Sequence of chain 1.C:
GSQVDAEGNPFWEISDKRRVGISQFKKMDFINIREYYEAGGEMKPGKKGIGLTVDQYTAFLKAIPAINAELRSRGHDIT

Sequence of chain 1.D:
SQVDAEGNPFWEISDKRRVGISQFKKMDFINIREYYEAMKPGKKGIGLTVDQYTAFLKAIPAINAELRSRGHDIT

A protein and the small-molecule ligand that binds it are described below.
Small molecule (SMILES): Cc1cn([C@H]2C[C@H](O[P](=O)(O)OC[C@H]3O[C@@H](n4cc(C)c(=O)[nH]c4=O)C[C@@H]3O[P](=O)(O)OC[C@H]3O[C@@H](n4cc(C)c(=O)[nH]c4=O)C[C@@H]3O[P](=O)(O)OC[C@H]3O[C@@H](n4cc(C)c(=O)[nH]c4=O)C[C@@H]3O)[C@@H](CO[P](=O)(O)O[C@H]3C[C@H](n4cc(C)c(=O)[nH]c4=O)O[C@@H]3CO[P](=O)(O)O[C@H]3C[C@H](n4cc(C)c(=O)[nH]c4=O)O[C@@H]3CO[P](=O)(O)O[C@H]3C[C@H](n4cc(C)c(=O)[nH]c4=O)O[C@@H]3COP(=O)=O)O2)c(=O)[nH]c1=O

Binding-site contacts:
Ligand atom O2 contacts residue ARG34 of chain 1.C at 3.7 Å.
Ligand atom C3' contacts residue ARG18 of chain 1.D at 3.7 Å.
Ligand atom O4' contacts residue PRO45 of chain 1.C at 3.4 Å.
Ligand atom C2 contacts residue PHE25 of chain 1.C at 3.8 Å (hydrophobic).
Ligand atom OP1 contacts residue LYS48 of chain 1.D at 3.5 Å (salt-bridge).
Ligand atom C4' contacts residue ARG34 of chain 1.C at 3.7 Å.
Ligand atom O4' contacts residue ARG34 of chain 1.C at 3.7 Å.
Ligand atom N3 contacts residue SER23 of chain 1.C at 3.7 Å.
Ligand atom C4' contacts residue ARG18 of chain 1.D at 3.5 Å.
Ligand atom C7 contacts residue TYR37 of chain 1.C at 3.8 Å (hydrophobic).
Ligand atom C4 contacts residue PHE25 of chain 1.C at 3.2 Å (hydrophobic).
Ligand atom O4 contacts residue SER23 of chain 1.C at 3.6 Å.
Ligand atom C5' contacts residue GLY51 of chain 1.C at 3.8 Å.
Ligand atom O2 contacts residue GLY46 of chain 1.C at 3.3 Å.
Ligand atom C5 contacts residue PHE25 of chain 1.C at 3.3 Å (hydrophobic).
Ligand atom N3 contacts residue PHE25 of chain 1.C at 3.3 Å.
Ligand atom O2 contacts residue LYS47 of chain 1.C at 3.3 Å (salt-bridge).
Ligand atom O4' contacts residue ASN32 of chain 1.C at 3.5 Å (h-bond).
Ligand atom C2 contacts residue TYR37 of chain 1.C at 3.5 Å (hydrophobic).
Ligand atom O3' contacts residue GLN56 of chain 1.C at 3.3 Å (h-bond).
Ligand atom O3' contacts residue ARG34 of chain 1.C at 3.5 Å (salt-bridge).
Ligand atom C5' contacts residue ARG34 of chain 1.C at 3.6 Å.
Ligand atom C2 contacts residue SER23 of chain 1.C at 3.8 Å.
Ligand atom C1' contacts residue LYS47 of chain 1.C at 3.6 Å.
Ligand atom N3 contacts residue TYR37 of chain 1.C at 3.5 Å.
Ligand atom C2' contacts residue PRO45 of chain 1.C at 3.8 Å (hydrophobic).
Ligand atom O4 contacts residue TYR37 of chain 1.C at 3.4 Å.
Ligand atom O2 contacts residue PHE25 of chain 1.C at 3.8 Å.
Ligand atom O3' contacts residue LYS47 of chain 1.C at 3.8 Å.
Ligand atom O4' contacts residue THR53 of chain 1.C at 3.1 Å.
Ligand atom C6 contacts residue TYR37 of chain 1.C at 3.6 Å (hydrophobic).
Ligand atom O4 contacts residue PHE25 of chain 1.C at 3.5 Å.
Ligand atom C5' contacts residue ARG18 of chain 1.D at 3.2 Å.
Ligand atom C4 contacts residue TYR37 of chain 1.C at 3.4 Å (hydrophobic).
Ligand atom N1 contacts residue TYR37 of chain 1.C at 3.6 Å.
Ligand atom O2 contacts residue SER23 of chain 1.C at 2.8 Å (h-bond).
Ligand atom C7 contacts residue PHE25 of chain 1.C at 3.5 Å (hydrophobic).
Ligand atom O2 contacts residue ASN32 of chain 1.C at 3.0 Å.
Ligand atom C1' contacts residue ARG34 of chain 1.C at 3.4 Å.
Ligand atom C5 contacts residue TYR37 of chain 1.C at 3.5 Å (hydrophobic).